Sequence of chain 1.B:
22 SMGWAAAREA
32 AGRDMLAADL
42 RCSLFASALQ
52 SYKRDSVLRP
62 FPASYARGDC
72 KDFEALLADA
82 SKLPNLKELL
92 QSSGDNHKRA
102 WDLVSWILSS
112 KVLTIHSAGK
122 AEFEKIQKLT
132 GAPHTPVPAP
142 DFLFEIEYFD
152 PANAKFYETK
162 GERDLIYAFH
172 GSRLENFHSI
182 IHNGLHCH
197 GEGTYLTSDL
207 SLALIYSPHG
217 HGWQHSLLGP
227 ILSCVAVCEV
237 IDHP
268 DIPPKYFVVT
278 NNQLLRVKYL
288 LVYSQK

Binding-site contacts:
Ligand atom C38 contacts residue ILE181 of chain 1.B at 3.6 Å (hydrophobic).
Ligand atom C32 contacts residue HIS187 of chain 1.B at 3.6 Å.
Ligand atom N30 contacts residue HIS187 of chain 1.B at 3.6 Å.
Ligand atom C08 contacts residue GLY172 of chain 1.B at 3.5 Å.
Ligand atom C03 contacts residue TYR201 of chain 1.B at 3.5 Å (hydrophobic).
Ligand atom C08 contacts residue TYR212 of chain 1.B at 3.5 Å (hydrophobic).
Ligand atom C07 contacts residue GLY172 of chain 1.B at 3.4 Å.
Ligand atom C06 contacts residue TYR212 of chain 1.B at 3.3 Å (hydrophobic).
Ligand atom C31 contacts residue HIS187 of chain 1.B at 3.5 Å.
Ligand atom O28 contacts residue SER173 of chain 1.B at 3.5 Å (h-bond).
Ligand atom N11 contacts residue TYR201 of chain 1.B at 3.4 Å.
Ligand atom C31 contacts residue ILE181 of chain 1.B at 3.4 Å (hydrophobic).
Ligand atom C33 contacts residue HIS187 of chain 1.B at 3.5 Å.
Ligand atom N34 contacts residue LEU186 of chain 1.B at 3.5 Å.
Ligand atom O29 contacts residue HIS171 of chain 1.B at 2.6 Å (h-bond).
Ligand atom O29 contacts residue SER173 of chain 1.B at 3.0 Å (h-bond).
Ligand atom O27 contacts residue HIS189 of chain 1.B at 3.7 Å.
Ligand atom C08 contacts residue HIS171 of chain 1.B at 3.7 Å.
Ligand atom C33 contacts residue LEU186 of chain 1.B at 3.5 Å (hydrophobic).
Ligand atom O10 contacts residue GLY172 of chain 1.B at 2.9 Å (h-bond).
Ligand atom C12 contacts residue TYR201 of chain 1.B at 3.7 Å (hydrophobic).
Ligand atom C05 contacts residue TYR212 of chain 1.B at 3.5 Å (hydrophobic).
Ligand atom N34 contacts residue HIS187 of chain 1.B at 3.0 Å (h-bond).
Ligand atom N39 contacts residue GLY185 of chain 1.B at 2.8 Å (h-bond).
Ligand atom N09 contacts residue GLY172 of chain 1.B at 2.9 Å (h-bond).
Ligand atom C38 contacts residue HIS187 of chain 1.B at 3.6 Å.
Ligand atom N09 contacts residue TYR212 of chain 1.B at 3.4 Å.
Ligand atom N35 contacts residue SER180 of chain 1.B at 2.9 Å (h-bond).
Ligand atom O10 contacts residue ALA209 of chain 1.B at 3.2 Å.
Ligand atom N09 contacts residue HIS171 of chain 1.B at 3.5 Å (h-bond).
Ligand atom N39 contacts residue SER180 of chain 1.B at 3.5 Å (h-bond).
Ligand atom C04 contacts residue TYR201 of chain 1.B at 3.3 Å (hydrophobic).
Ligand atom N39 contacts residue ILE181 of chain 1.B at 3.6 Å.
Ligand atom C24 contacts residue HIS171 of chain 1.B at 3.5 Å.
Ligand atom C07 contacts residue TYR212 of chain 1.B at 3.5 Å (hydrophobic).
Ligand atom O10 contacts residue HIS171 of chain 1.B at 3.6 Å.
Ligand atom C03 contacts residue TYR212 of chain 1.B at 3.6 Å (hydrophobic).
Ligand atom C04 contacts residue TYR212 of chain 1.B at 3.7 Å (hydrophobic).
Ligand atom C01 contacts residue TYR212 of chain 1.B at 3.5 Å (hydrophobic).
Ligand atom C02 contacts residue TYR212 of chain 1.B at 3.4 Å (hydrophobic).

This protein binds this small molecule.
Small molecule (SMILES): Nc1ncnc2c1ncn2[C@@H]1O[C@H](C(=O)N2CCN(CC(=O)Nc3cccc4c3CNC4=O)CC2)[C@@H](O)[C@H]1O